Sequence of chain 4.A:
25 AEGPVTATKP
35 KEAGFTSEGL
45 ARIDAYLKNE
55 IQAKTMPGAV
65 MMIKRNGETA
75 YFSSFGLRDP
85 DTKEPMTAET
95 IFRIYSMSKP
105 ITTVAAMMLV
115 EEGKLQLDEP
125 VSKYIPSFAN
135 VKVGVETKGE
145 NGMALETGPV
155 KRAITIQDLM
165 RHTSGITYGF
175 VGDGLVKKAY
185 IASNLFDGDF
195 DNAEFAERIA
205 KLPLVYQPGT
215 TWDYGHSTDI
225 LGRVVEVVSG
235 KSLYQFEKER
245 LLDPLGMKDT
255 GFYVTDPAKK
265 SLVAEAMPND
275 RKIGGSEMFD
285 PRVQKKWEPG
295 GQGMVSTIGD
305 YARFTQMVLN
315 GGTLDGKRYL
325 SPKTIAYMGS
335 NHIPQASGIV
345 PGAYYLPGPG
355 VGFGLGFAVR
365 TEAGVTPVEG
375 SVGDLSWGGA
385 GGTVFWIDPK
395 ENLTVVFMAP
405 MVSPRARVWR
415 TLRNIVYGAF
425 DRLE

Binding-site contacts:
Ligand atom S1 contacts residue VAL175 of chain 4.A at 3.7 Å.
Ligand atom C15 contacts residue GLN296 of chain 4.A at 3.2 Å.
Ligand atom C4' contacts residue ARG409 of chain 4.A at 3.1 Å.
Ligand atom C6 contacts residue SER100 of chain 4.A at 3.3 Å.
Ligand atom C16 contacts residue PHE174 of chain 4.A at 3.5 Å (hydrophobic).
Ligand atom O12 contacts residue GLN296 of chain 4.A at 3.3 Å.
Ligand atom C6 contacts residue TYR218 of chain 4.A at 3.5 Å (hydrophobic).
Ligand atom O9 contacts residue TYR99 of chain 4.A at 3.4 Å.
Ligand atom N5 contacts residue SER100 of chain 4.A at 3.8 Å.
Ligand atom N10 contacts residue ALA384 of chain 4.A at 3.7 Å.
Ligand atom C3' contacts residue ARG409 of chain 4.A at 3.9 Å.
Ligand atom C11 contacts residue TYR99 of chain 4.A at 3.9 Å (hydrophobic).
Ligand atom O9 contacts residue GLY383 of chain 4.A at 3.5 Å.
Ligand atom S1 contacts residue PHE174 of chain 4.A at 3.6 Å.
Ligand atom C7 contacts residue SER100 of chain 4.A at 2.5 Å.
Ligand atom N5 contacts residue ALA384 of chain 4.A at 3.8 Å.
Ligand atom C17 contacts residue GLN296 of chain 4.A at 3.5 Å.
Ligand atom O4B contacts residue ARG409 of chain 4.A at 2.4 Å (salt-bridge).
Ligand atom C4 contacts residue ARG409 of chain 4.A at 3.6 Å.
Ligand atom C3' contacts residue LEU350 of chain 4.A at 3.9 Å (hydrophobic).
Ligand atom S19 contacts residue ILE277 of chain 4.A at 3.6 Å.
Ligand atom O4A contacts residue TRP413 of chain 4.A at 3.8 Å.
Ligand atom C16 contacts residue GLN296 of chain 4.A at 3.0 Å.
Ligand atom C13 contacts residue ILE277 of chain 4.A at 3.4 Å (hydrophobic).
Ligand atom O12 contacts residue SER100 of chain 4.A at 3.6 Å (h-bond).
Ligand atom C14 contacts residue PHE174 of chain 4.A at 3.9 Å (hydrophobic).
Ligand atom O4A contacts residue GLY383 of chain 4.A at 3.7 Å.
Ligand atom O12 contacts residue TYR99 of chain 4.A at 3.6 Å.
Ligand atom C13 contacts residue TYR99 of chain 4.A at 3.5 Å (hydrophobic).
Ligand atom N10 contacts residue SER100 of chain 4.A at 3.6 Å.
Ligand atom O4A contacts residue ARG409 of chain 4.A at 3.4 Å (salt-bridge).
Ligand atom O4A contacts residue ALA384 of chain 4.A at 3.6 Å (h-bond).
Ligand atom C8 contacts residue TYR218 of chain 4.A at 3.8 Å (hydrophobic).
Ligand atom C8 contacts residue SER100 of chain 4.A at 1.4 Å.
Ligand atom O9 contacts residue ALA384 of chain 4.A at 2.9 Å (h-bond).
Ligand atom O9 contacts residue SER100 of chain 4.A at 2.2 Å (h-bond).
Ligand atom C2 contacts residue VAL175 of chain 4.A at 3.6 Å (hydrophobic).
Ligand atom C2 contacts residue TYR218 of chain 4.A at 3.9 Å (hydrophobic).
Ligand atom C14 contacts residue ILE277 of chain 4.A at 3.9 Å (hydrophobic).
Ligand atom C15 contacts residue PHE174 of chain 4.A at 3.2 Å (hydrophobic).

The small molecule below binds the protein below.
Small molecule (SMILES): COC(=O)CC1=C(C(=O)O)N[C@@H]([C@@H](C=O)NC(=O)Cc2cccs2)SC1